Binding-site contacts:
Ligand atom C5 contacts residue ALA26 of chain 1.A at 3.7 Å (hydrophobic).
Ligand atom C8 contacts residue ALA36 of chain 1.A at 3.2 Å (hydrophobic).
Ligand atom C3 contacts residue ALA26 of chain 1.A at 3.7 Å (hydrophobic).
Ligand atom CZ contacts residue GLN78 of chain 1.A at 3.2 Å.
Ligand atom C11 contacts residue ILE80 of chain 1.A at 3.7 Å (hydrophobic).
Ligand atom C19 contacts residue ARG54 of chain 1.A at 3.2 Å.
Ligand atom C7 contacts residue ALA36 of chain 1.A at 3.6 Å (hydrophobic).
Ligand atom O contacts residue GLY56 of chain 1.A at 3.4 Å (h-bond).
Ligand atom C4 contacts residue ALA26 of chain 1.A at 3.7 Å (hydrophobic).
Ligand atom O contacts residue SER55 of chain 1.A at 3.5 Å (h-bond).
Ligand atom NH2 contacts residue GLN78 of chain 1.A at 2.2 Å (h-bond).
Ligand atom NH1 contacts residue ASP75 of chain 1.A at 2.8 Å (salt-bridge).
Ligand atom CZ contacts residue ASP75 of chain 1.A at 3.7 Å.
Ligand atom C8 contacts residue LEU101 of chain 1.A at 3.6 Å (hydrophobic).
Ligand atom CB contacts residue ASP75 of chain 1.A at 3.7 Å.
Ligand atom C contacts residue SER55 of chain 1.A at 3.4 Å.
Ligand atom O1 contacts residue GLN78 of chain 1.A at 3.4 Å.
Ligand atom CD contacts residue SER31 of chain 1.A at 3.4 Å.
Ligand atom OXT contacts residue ARG73 of chain 1.A at 2.2 Å (salt-bridge).
Ligand atom NE contacts residue ILE30 of chain 1.A at 2.4 Å (h-bond).
Ligand atom C11 contacts residue THR79 of chain 1.A at 3.4 Å.
Ligand atom CB contacts residue ASP75 of chain 1.A at 3.2 Å.
Ligand atom C9 contacts residue LEU101 of chain 1.A at 3.7 Å (hydrophobic).
Ligand atom CG contacts residue ASP75 of chain 1.A at 3.5 Å.
Ligand atom C1 contacts residue ASP75 of chain 1.A at 3.5 Å.
Ligand atom NH1 contacts residue GLN78 of chain 1.A at 3.7 Å.
Ligand atom C19 contacts residue SER55 of chain 1.A at 3.5 Å.
Ligand atom O contacts residue VAL33 of chain 1.A at 3.3 Å (h-bond).
Ligand atom CZ contacts residue ILE30 of chain 1.A at 3.1 Å (hydrophobic).
Ligand atom N contacts residue ASP75 of chain 1.A at 2.7 Å (salt-bridge).
Ligand atom NH2 contacts residue ILE30 of chain 1.A at 3.2 Å (h-bond).
Ligand atom CA contacts residue ASP75 of chain 1.A at 3.7 Å.
Ligand atom CG contacts residue ASP75 of chain 1.A at 3.4 Å.
Ligand atom C3 contacts residue GLN78 of chain 1.A at 3.7 Å.
Ligand atom C14 contacts residue ILE53 of chain 1.A at 3.7 Å (hydrophobic).
Ligand atom CD contacts residue ILE30 of chain 1.A at 3.0 Å (hydrophobic).
Ligand atom C6 contacts residue ILE80 of chain 1.A at 3.6 Å (hydrophobic).
Ligand atom C contacts residue ARG73 of chain 1.A at 3.0 Å.
Ligand atom O contacts residue ARG73 of chain 1.A at 3.1 Å (salt-bridge).
Ligand atom O contacts residue SER55 of chain 1.A at 2.7 Å (h-bond).

Sequence of chain 1.A:
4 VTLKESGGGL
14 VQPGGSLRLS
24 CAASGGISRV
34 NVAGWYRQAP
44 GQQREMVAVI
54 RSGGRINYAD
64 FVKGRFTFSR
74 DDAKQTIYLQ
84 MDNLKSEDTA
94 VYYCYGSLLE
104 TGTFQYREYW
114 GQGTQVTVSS

A small-molecule ligand and the protein it binds are described below.
Small molecule (SMILES): C=C1C(=O)N[C@H](C)C(=O)N[C@@H](CC(C)C)C(=O)N[C@@H](C(=O)O)[C@H](C)C(=O)N[C@@H](CCCN=C(N)N)C(=O)N[C@@H](/C=C/C(C)=C/[C@H](C)[C@H](Cc2ccccc2)OC)[C@H](C)C(=O)N[C@@H](C(=O)O)CCC(=O)N1C